Sequence of chain 1.A:
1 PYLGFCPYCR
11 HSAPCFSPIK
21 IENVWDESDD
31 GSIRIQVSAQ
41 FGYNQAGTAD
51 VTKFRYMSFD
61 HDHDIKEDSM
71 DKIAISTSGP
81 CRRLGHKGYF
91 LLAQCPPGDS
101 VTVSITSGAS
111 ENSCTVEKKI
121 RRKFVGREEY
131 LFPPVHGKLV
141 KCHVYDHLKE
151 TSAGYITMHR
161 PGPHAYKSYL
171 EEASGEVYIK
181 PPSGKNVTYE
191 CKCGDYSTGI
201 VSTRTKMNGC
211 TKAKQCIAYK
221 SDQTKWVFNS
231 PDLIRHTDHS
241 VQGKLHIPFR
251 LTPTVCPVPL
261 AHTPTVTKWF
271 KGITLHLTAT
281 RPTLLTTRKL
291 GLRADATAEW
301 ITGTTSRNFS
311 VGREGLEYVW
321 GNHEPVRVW

Binding-site contacts:
Ligand atom C2 contacts residue ASN186 of chain 1.A at 2.5 Å.
Ligand atom O5 contacts residue GLY184 of chain 1.A at 4.4 Å.
Ligand atom C3 contacts residue ASN186 of chain 1.A at 3.8 Å.
Ligand atom O6 contacts residue GLY184 of chain 1.A at 3.0 Å (h-bond).
Ligand atom O5 contacts residue ASN186 of chain 1.A at 2.4 Å (h-bond).
Ligand atom C1 contacts residue ASN186 of chain 1.A at 1.4 Å.
Ligand atom C5 contacts residue ASN186 of chain 1.A at 3.7 Å.
Ligand atom C8 contacts residue ILE200 of chain 1.A at 4.0 Å (hydrophobic).
Ligand atom C8 contacts residue ASN186 of chain 1.A at 3.6 Å.
Ligand atom C6 contacts residue GLY184 of chain 1.A at 4.0 Å.
Ligand atom C7 contacts residue ASN186 of chain 1.A at 3.7 Å.
Ligand atom N2 contacts residue ASN186 of chain 1.A at 2.9 Å (h-bond).
Ligand atom C4 contacts residue ASN186 of chain 1.A at 4.2 Å.

The small molecule below binds the protein below.
Small molecule (SMILES): CC(=O)N[C@@H]1[C@@H](O)[C@H](O)[C@@H](CO)O[C@H]1O